This protein binds this small molecule.
Small molecule (SMILES): CC(=O)N[C@@H]1[C@@H](O)[C@H](O)[C@@H](CO)O[C@H]1O

Sequence of chain 1.B:
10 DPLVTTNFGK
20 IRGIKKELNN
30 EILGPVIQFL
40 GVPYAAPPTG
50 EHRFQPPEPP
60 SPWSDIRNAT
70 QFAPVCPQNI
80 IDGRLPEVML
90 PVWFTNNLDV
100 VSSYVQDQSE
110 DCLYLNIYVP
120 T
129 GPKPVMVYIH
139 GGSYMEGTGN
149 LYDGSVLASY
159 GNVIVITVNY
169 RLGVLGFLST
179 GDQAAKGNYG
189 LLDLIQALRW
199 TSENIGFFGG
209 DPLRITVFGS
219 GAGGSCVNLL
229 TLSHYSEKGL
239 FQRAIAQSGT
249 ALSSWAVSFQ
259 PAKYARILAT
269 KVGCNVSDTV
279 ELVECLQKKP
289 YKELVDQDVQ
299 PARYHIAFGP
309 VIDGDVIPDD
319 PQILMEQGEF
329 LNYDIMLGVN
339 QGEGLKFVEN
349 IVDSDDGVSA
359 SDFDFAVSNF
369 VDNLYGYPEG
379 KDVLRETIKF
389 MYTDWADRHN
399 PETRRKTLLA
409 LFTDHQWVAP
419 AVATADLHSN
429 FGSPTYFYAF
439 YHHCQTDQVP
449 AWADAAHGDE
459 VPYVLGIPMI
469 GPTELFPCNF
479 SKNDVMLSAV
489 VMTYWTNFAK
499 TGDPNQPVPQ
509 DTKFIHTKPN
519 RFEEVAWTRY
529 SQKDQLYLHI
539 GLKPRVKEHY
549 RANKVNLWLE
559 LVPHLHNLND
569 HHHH

Binding-site contacts:
Ligand atom O5 contacts residue ARG264 of chain 1.B at 3.8 Å.
Ligand atom C5 contacts residue ARG264 of chain 1.B at 4.0 Å.
Ligand atom C7 contacts residue ASN273 of chain 1.B at 3.9 Å.
Ligand atom C7 contacts residue ARG264 of chain 1.B at 4.3 Å.
Ligand atom N2 contacts residue ASN273 of chain 1.B at 2.9 Å (h-bond).
Ligand atom C1 contacts residue ARG264 of chain 1.B at 3.6 Å.
Ligand atom O5 contacts residue ASN273 of chain 1.B at 2.4 Å (h-bond).
Ligand atom N2 contacts residue THR268 of chain 1.B at 3.5 Å (h-bond).
Ligand atom C5 contacts residue ASN273 of chain 1.B at 3.7 Å.
Ligand atom C2 contacts residue THR268 of chain 1.B at 4.4 Å.
Ligand atom O7 contacts residue ASN273 of chain 1.B at 4.1 Å.
Ligand atom O7 contacts residue THR268 of chain 1.B at 3.0 Å (h-bond).
Ligand atom C1 contacts residue ASN273 of chain 1.B at 1.4 Å.
Ligand atom N2 contacts residue ARG264 of chain 1.B at 3.9 Å.
Ligand atom C2 contacts residue ASN273 of chain 1.B at 2.5 Å.
Ligand atom C7 contacts residue THR268 of chain 1.B at 3.4 Å.
Ligand atom C4 contacts residue ASN273 of chain 1.B at 4.2 Å.
Ligand atom C3 contacts residue ASN273 of chain 1.B at 3.8 Å.
Ligand atom C3 contacts residue ARG264 of chain 1.B at 4.4 Å.